Sequence of chain 1.A:
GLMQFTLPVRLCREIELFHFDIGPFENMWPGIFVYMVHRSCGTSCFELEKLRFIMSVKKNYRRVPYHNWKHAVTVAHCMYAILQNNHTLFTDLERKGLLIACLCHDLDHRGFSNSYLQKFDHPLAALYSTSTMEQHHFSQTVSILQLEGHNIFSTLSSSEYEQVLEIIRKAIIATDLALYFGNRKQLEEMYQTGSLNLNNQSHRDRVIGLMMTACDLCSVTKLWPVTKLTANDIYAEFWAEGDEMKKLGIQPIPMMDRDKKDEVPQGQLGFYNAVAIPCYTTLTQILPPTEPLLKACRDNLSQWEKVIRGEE

This protein binds this small molecule.
Small molecule (SMILES): O=c1ccn(-c2cccc(OC(F)(F)F)c2)nc1-c1nc(Cl)[nH]c1-c1ccccc1

Binding-site contacts:
Ligand atom C9 contacts residue PHE274 of chain 1.A at 4.0 Å (hydrophobic).
Ligand atom CL1 contacts residue ILE237 of chain 1.A at 4.0 Å.
Ligand atom C14 contacts residue PHE274 of chain 1.A at 3.7 Å (hydrophobic).
Ligand atom C10 contacts residue PHE241 of chain 1.A at 4.1 Å (hydrophobic).
Ligand atom N6 contacts residue TYR69 of chain 1.A at 4.1 Å.
Ligand atom N5 contacts residue PHE274 of chain 1.A at 3.4 Å.
Ligand atom C10 contacts residue TYR238 of chain 1.A at 3.8 Å (hydrophobic).
Ligand atom C8 contacts residue LEU220 of chain 1.A at 4.1 Å (hydrophobic).
Ligand atom C11 contacts residue PHE274 of chain 1.A at 3.5 Å (hydrophobic).
Ligand atom N7 contacts residue PHE274 of chain 1.A at 3.7 Å.
Ligand atom N5 contacts residue PHE241 of chain 1.A at 4.0 Å.
Ligand atom N6 contacts residue LEU220 of chain 1.A at 3.7 Å.
Ligand atom C14 contacts residue MET258 of chain 1.A at 3.5 Å (hydrophobic).
Ligand atom C11 contacts residue PHE241 of chain 1.A at 4.0 Å (hydrophobic).
Ligand atom C24 contacts residue LEU180 of chain 1.A at 4.0 Å (hydrophobic).
Ligand atom C8 contacts residue ILE237 of chain 1.A at 3.7 Å (hydrophobic).
Ligand atom C17 contacts residue MET258 of chain 1.A at 3.6 Å (hydrophobic).
Ligand atom C11 contacts residue MET258 of chain 1.A at 3.8 Å (hydrophobic).
Ligand atom C2 contacts residue PHE274 of chain 1.A at 3.7 Å (hydrophobic).
Ligand atom N3 contacts residue PHE274 of chain 1.A at 3.2 Å.
Ligand atom F20 contacts residue VAL278 of chain 1.A at 4.0 Å.
Ligand atom C9 contacts residue GLN271 of chain 1.A at 3.3 Å.
Ligand atom F22 contacts residue PHE184 of chain 1.A at 3.6 Å.
Ligand atom N3 contacts residue PHE241 of chain 1.A at 4.0 Å.
Ligand atom CL1 contacts residue TYR69 of chain 1.A at 4.0 Å.
Ligand atom N5 contacts residue MET258 of chain 1.A at 4.1 Å.
Ligand atom C10 contacts residue GLN271 of chain 1.A at 3.2 Å.
Ligand atom C28 contacts residue LEU180 of chain 1.A at 3.9 Å (hydrophobic).
Ligand atom C26 contacts residue LEU180 of chain 1.A at 4.0 Å (hydrophobic).
Ligand atom C1 contacts residue PHE274 of chain 1.A at 3.7 Å (hydrophobic).
Ligand atom C10 contacts residue PHE274 of chain 1.A at 3.8 Å (hydrophobic).
Ligand atom CL1 contacts residue SER222 of chain 1.A at 3.5 Å.
Ligand atom C29 contacts residue HIS70 of chain 1.A at 3.7 Å.
Ligand atom C13 contacts residue MET258 of chain 1.A at 3.9 Å (hydrophobic).
Ligand atom O18 contacts residue GLN271 of chain 1.A at 2.8 Å (h-bond).
Ligand atom N7 contacts residue ILE237 of chain 1.A at 3.8 Å.
Ligand atom C13 contacts residue PHE274 of chain 1.A at 3.7 Å (hydrophobic).
Ligand atom O16 contacts residue MET258 of chain 1.A at 3.5 Å.
Ligand atom CL1 contacts residue LEU220 of chain 1.A at 3.3 Å.
Ligand atom CL1 contacts residue VAL223 of chain 1.A at 3.8 Å.